Sequence of chain 54.K:
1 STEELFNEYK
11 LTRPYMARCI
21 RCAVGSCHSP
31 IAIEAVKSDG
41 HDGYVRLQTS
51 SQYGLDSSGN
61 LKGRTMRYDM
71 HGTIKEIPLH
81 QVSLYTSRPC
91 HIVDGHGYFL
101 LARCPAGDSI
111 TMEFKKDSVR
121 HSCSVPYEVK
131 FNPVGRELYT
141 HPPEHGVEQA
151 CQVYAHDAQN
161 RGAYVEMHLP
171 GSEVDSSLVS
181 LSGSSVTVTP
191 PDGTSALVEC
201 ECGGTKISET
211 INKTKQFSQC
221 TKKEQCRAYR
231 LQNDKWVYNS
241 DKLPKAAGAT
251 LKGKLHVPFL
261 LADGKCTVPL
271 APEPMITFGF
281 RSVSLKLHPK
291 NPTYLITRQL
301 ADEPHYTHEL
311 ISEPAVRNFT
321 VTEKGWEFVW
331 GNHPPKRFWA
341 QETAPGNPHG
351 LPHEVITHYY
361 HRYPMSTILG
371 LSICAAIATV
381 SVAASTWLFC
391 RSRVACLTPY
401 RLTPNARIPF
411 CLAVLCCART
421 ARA

Binding-site contacts:
Ligand atom O4 contacts residue ASN318 of chain 54.K at 4.5 Å.
Ligand atom C6 contacts residue SER284 of chain 54.K at 3.4 Å.
Ligand atom O6 contacts residue SER284 of chain 54.K at 2.9 Å (h-bond).
Ligand atom C6 contacts residue ASN318 of chain 54.K at 3.2 Å.
Ligand atom O6 contacts residue ASN318 of chain 54.K at 3.0 Å (h-bond).

This small molecule binds to this protein.
Small molecule (SMILES): CC(=O)N[C@@H]1[C@@H](O)[C@H](O)[C@@H](CO)O[C@H]1O